Sequence of chain 2.A:
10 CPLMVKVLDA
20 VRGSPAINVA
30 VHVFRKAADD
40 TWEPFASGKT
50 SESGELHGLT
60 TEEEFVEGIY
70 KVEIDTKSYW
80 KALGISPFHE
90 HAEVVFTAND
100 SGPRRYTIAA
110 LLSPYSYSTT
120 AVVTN

A small-molecule ligand and the protein it binds are described below.
Small molecule (SMILES): CC/C(=C(/CC)c1ccc(O)cc1)c1ccc(O)cc1

Binding-site contacts:
Ligand atom CP9 contacts residue ALA108 of chain 2.A at 3.5 Å (hydrophobic).
Ligand atom C5 contacts residue LEU17 of chain 1.A at 2.8 Å (hydrophobic).
Ligand atom C7 contacts residue LEU17 of chain 1.A at 3.6 Å (hydrophobic).
Ligand atom CP1 contacts residue DES1 of chain 2.D at 0.8 Å.
Ligand atom OP3 contacts residue LEU110 of chain 1.A at 3.8 Å.
Ligand atom CP8 contacts residue DES1 of chain 2.D at 1.1 Å.
Ligand atom C7 contacts residue DES1 of chain 2.D at 1.3 Å.
Ligand atom C6 contacts residue DES1 of chain 2.D at 0.8 Å.
Ligand atom CP9 contacts residue ALA109 of chain 2.A at 3.3 Å (hydrophobic).
Ligand atom O3 contacts residue LYS15 of chain 1.A at 3.4 Å (salt-bridge).
Ligand atom C5 contacts residue ALA108 of chain 2.A at 3.7 Å (hydrophobic).
Ligand atom O3 contacts residue DES1 of chain 2.D at 1.5 Å (h-bond).
Ligand atom C4 contacts residue LEU17 of chain 1.A at 3.6 Å (hydrophobic).
Ligand atom CP3 contacts residue DES1 of chain 2.D at 0.7 Å.
Ligand atom CP8 contacts residue LEU17 of chain 2.A at 3.4 Å (hydrophobic).
Ligand atom OP3 contacts residue DES1 of chain 2.D at 0.8 Å (h-bond).
Ligand atom C8 contacts residue DES1 of chain 2.D at 1.1 Å.
Ligand atom CP6 contacts residue DES1 of chain 2.D at 0.8 Å.
Ligand atom CP4 contacts residue DES1 of chain 2.D at 0.7 Å.
Ligand atom O3 contacts residue LYS15 of chain 2.A at 3.5 Å.
Ligand atom C3 contacts residue DES1 of chain 2.D at 0.8 Å.
Ligand atom C2 contacts residue DES1 of chain 2.D at 0.8 Å.
Ligand atom C9 contacts residue DES1 of chain 2.D at 0.9 Å.
Ligand atom CP3 contacts residue SER117 of chain 2.A at 3.7 Å.
Ligand atom OP3 contacts residue SER117 of chain 1.A at 3.3 Å.
Ligand atom OP3 contacts residue SER117 of chain 2.A at 3.1 Å.
Ligand atom CP2 contacts residue DES1 of chain 2.D at 0.7 Å.
Ligand atom CP7 contacts residue DES1 of chain 2.D at 1.1 Å.
Ligand atom C9 contacts residue ALA109 of chain 1.A at 3.5 Å (hydrophobic).
Ligand atom C5 contacts residue DES1 of chain 2.D at 1.6 Å.
Ligand atom CP9 contacts residue DES1 of chain 2.D at 0.9 Å.
Ligand atom C4 contacts residue DES1 of chain 2.D at 1.6 Å.
Ligand atom CP3 contacts residue LEU110 of chain 1.A at 3.7 Å (hydrophobic).
Ligand atom CP5 contacts residue DES1 of chain 2.D at 0.8 Å.
Ligand atom C6 contacts residue LEU17 of chain 1.A at 3.5 Å (hydrophobic).
Ligand atom C8 contacts residue LEU17 of chain 1.A at 2.9 Å (hydrophobic).
Ligand atom C9 contacts residue LEU110 of chain 1.A at 3.7 Å (hydrophobic).
Ligand atom CP4 contacts residue SER117 of chain 2.A at 3.6 Å.
Ligand atom C9 contacts residue LEU17 of chain 1.A at 3.6 Å (hydrophobic).
Ligand atom C1 contacts residue DES1 of chain 2.D at 0.8 Å.

Sequence of chain 2.B:
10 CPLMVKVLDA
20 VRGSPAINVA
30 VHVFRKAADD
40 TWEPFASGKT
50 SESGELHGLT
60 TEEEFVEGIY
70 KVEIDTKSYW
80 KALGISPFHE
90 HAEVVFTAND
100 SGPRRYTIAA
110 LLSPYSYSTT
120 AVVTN

Sequence of chain 1.A:
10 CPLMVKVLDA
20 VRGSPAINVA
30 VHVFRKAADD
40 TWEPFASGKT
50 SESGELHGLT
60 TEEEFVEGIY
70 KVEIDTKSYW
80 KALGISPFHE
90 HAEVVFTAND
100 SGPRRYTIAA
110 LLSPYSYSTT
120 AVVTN